Sequence of chain 2.B:
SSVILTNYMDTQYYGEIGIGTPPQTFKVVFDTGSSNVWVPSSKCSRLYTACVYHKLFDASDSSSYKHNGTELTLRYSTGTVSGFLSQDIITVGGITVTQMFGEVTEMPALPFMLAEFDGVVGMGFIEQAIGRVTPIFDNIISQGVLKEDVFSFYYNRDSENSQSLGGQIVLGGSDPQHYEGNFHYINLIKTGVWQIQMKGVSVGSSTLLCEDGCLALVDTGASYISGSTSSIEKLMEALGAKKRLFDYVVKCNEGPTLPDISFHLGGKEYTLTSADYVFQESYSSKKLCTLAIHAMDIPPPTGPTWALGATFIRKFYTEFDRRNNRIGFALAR

This small molecule binds to this protein.
Small molecule (SMILES): CCc1nc(N)nc(N)c1-c1ccc2c(c1)N(CCCOC)C(=O)C(C)(C)O2

Binding-site contacts:
Ligand atom C18 contacts residue GLY221 of chain 2.B at 3.4 Å.
Ligand atom C19 contacts residue VAL29 of chain 2.B at 3.6 Å (hydrophobic).
Ligand atom C3 contacts residue GLY221 of chain 2.B at 3.7 Å.
Ligand atom O4 contacts residue GLN12 of chain 2.B at 3.0 Å.
Ligand atom C2 contacts residue ASP31 of chain 2.B at 3.1 Å.
Ligand atom C7 contacts residue THR78 of chain 2.B at 3.1 Å.
Ligand atom O4 contacts residue THR11 of chain 2.B at 3.6 Å.
Ligand atom N4 contacts residue ASP219 of chain 2.B at 3.1 Å (salt-bridge).
Ligand atom N4 contacts residue ASP31 of chain 2.B at 2.9 Å (salt-bridge).
Ligand atom C19 contacts residue THR220 of chain 2.B at 3.1 Å.
Ligand atom N1 contacts residue ASP219 of chain 2.B at 3.7 Å.
Ligand atom C5 contacts residue ASP31 of chain 2.B at 3.6 Å.
Ligand atom N2 contacts residue ASP31 of chain 2.B at 2.3 Å (salt-bridge).
Ligand atom C19 contacts residue TYR155 of chain 2.B at 3.4 Å (hydrophobic).
Ligand atom C3 contacts residue ASP31 of chain 2.B at 3.4 Å.
Ligand atom C1 contacts residue GLY221 of chain 2.B at 3.5 Å.
Ligand atom C9 contacts residue THR78 of chain 2.B at 3.7 Å.
Ligand atom C20 contacts residue ALA115 of chain 2.B at 3.3 Å (hydrophobic).
Ligand atom C18 contacts residue THR11 of chain 2.B at 3.6 Å.
Ligand atom O1 contacts residue VAL29 of chain 2.B at 3.5 Å.
Ligand atom C6 contacts residue ASP31 of chain 2.B at 3.5 Å.
Ligand atom O1 contacts residue GLN12 of chain 2.B at 3.8 Å.
Ligand atom N2 contacts residue TYR76 of chain 2.B at 3.5 Å.
Ligand atom C19 contacts residue TYR13 of chain 2.B at 3.5 Å (hydrophobic).
Ligand atom C2 contacts residue ASP219 of chain 2.B at 3.7 Å.
Ligand atom C6 contacts residue VAL120 of chain 2.B at 3.6 Å (hydrophobic).
Ligand atom C5 contacts residue VAL120 of chain 2.B at 3.5 Å (hydrophobic).
Ligand atom O1 contacts residue TYR13 of chain 2.B at 3.2 Å (h-bond).
Ligand atom C16 contacts residue THR11 of chain 2.B at 3.5 Å.
Ligand atom C5 contacts residue VAL29 of chain 2.B at 3.6 Å (hydrophobic).
Ligand atom C16 contacts residue SER223 of chain 2.B at 3.2 Å.
Ligand atom N4 contacts residue GLY33 of chain 2.B at 3.2 Å (h-bond).
Ligand atom C4 contacts residue GLY221 of chain 2.B at 3.5 Å.
Ligand atom O3 contacts residue PRO111 of chain 2.B at 3.7 Å.
Ligand atom C11 contacts residue GLY221 of chain 2.B at 3.5 Å.
Ligand atom C3 contacts residue TYR76 of chain 2.B at 3.6 Å (hydrophobic).
Ligand atom N3 contacts residue SER77 of chain 2.B at 3.7 Å.
Ligand atom C17 contacts residue THR11 of chain 2.B at 3.4 Å.
Ligand atom C20 contacts residue PHE117 of chain 2.B at 3.7 Å (hydrophobic).
Ligand atom C8 contacts residue THR78 of chain 2.B at 3.0 Å.